Binding-site contacts:
Ligand atom C1 contacts residue ASN193 of chain 1.A at 1.4 Å.
Ligand atom O7 contacts residue ASN193 of chain 1.A at 3.2 Å.
Ligand atom C7 contacts residue ASN193 of chain 1.A at 3.2 Å.
Ligand atom C2 contacts residue ASN193 of chain 1.A at 2.5 Å.
Ligand atom N2 contacts residue ASN193 of chain 1.A at 2.9 Å (h-bond).
Ligand atom C8 contacts residue ASN193 of chain 1.A at 4.4 Å.
Ligand atom C1 contacts residue ASN192 of chain 1.A at 4.0 Å.
Ligand atom C4 contacts residue ASN193 of chain 1.A at 4.2 Å.
Ligand atom C6 contacts residue ASN192 of chain 1.A at 3.2 Å.
Ligand atom O6 contacts residue ASN193 of chain 1.A at 4.0 Å.
Ligand atom C5 contacts residue ASN192 of chain 1.A at 3.6 Å.
Ligand atom O5 contacts residue ASN192 of chain 1.A at 2.9 Å (h-bond).
Ligand atom C5 contacts residue ASN193 of chain 1.A at 3.7 Å.
Ligand atom O6 contacts residue ASN192 of chain 1.A at 2.7 Å (h-bond).
Ligand atom C3 contacts residue ASN193 of chain 1.A at 3.8 Å.
Ligand atom O5 contacts residue ASN193 of chain 1.A at 2.4 Å (h-bond).

Sequence of chain 1.A:
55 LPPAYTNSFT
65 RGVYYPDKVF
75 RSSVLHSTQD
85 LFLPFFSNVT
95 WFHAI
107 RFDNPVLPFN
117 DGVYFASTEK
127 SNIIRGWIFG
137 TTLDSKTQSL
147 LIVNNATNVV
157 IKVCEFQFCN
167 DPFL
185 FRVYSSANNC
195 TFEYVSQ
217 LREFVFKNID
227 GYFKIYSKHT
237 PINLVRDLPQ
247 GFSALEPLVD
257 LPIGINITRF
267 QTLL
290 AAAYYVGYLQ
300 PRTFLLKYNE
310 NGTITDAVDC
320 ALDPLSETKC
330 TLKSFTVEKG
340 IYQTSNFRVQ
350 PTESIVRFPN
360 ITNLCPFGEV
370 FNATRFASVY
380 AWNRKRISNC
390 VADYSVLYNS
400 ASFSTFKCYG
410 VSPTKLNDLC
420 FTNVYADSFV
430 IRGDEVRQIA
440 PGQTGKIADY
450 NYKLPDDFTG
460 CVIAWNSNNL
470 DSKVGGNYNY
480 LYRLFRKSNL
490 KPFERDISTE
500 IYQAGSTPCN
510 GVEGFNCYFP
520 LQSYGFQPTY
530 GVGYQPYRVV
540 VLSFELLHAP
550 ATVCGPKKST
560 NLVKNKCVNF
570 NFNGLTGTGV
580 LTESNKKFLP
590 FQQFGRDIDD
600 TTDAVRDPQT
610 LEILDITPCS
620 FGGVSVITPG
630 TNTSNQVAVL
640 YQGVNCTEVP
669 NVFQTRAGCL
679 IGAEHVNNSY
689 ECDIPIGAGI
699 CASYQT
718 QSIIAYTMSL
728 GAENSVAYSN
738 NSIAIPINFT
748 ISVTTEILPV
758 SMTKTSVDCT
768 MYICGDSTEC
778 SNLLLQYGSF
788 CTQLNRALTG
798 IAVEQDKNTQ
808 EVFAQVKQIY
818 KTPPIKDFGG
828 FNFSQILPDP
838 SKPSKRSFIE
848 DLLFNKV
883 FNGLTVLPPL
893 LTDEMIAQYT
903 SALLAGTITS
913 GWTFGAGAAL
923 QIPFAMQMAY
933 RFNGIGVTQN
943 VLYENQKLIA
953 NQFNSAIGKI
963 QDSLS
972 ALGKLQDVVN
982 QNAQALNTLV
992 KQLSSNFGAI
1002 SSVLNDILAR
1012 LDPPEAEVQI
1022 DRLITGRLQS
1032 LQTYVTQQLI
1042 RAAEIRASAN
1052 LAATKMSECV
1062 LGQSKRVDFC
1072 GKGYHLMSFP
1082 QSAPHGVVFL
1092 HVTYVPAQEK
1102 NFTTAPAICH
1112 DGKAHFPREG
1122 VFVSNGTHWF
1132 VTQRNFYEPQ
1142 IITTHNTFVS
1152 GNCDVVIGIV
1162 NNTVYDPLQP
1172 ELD

The small molecule below binds the protein below.
Small molecule (SMILES): CC(=O)N[C@@H]1[C@@H](O)[C@H](O)[C@@H](CO)O[C@H]1O